The small molecule below binds the protein below.
Small molecule (SMILES): CC(=O)N[C@@H]1[C@@H](O)[C@H](O)[C@@H](CO)O[C@H]1O

Binding-site contacts:
Ligand atom C8 contacts residue ASN1001 of chain 1.C at 3.5 Å.
Ligand atom C8 contacts residue CYS1002 of chain 1.C at 3.9 Å (hydrophobic).
Ligand atom C1 contacts residue ASN1001 of chain 1.C at 1.4 Å.
Ligand atom O7 contacts residue ASN1001 of chain 1.C at 4.2 Å.
Ligand atom C2 contacts residue ASN1001 of chain 1.C at 2.5 Å.
Ligand atom C4 contacts residue ASN1001 of chain 1.C at 4.2 Å.
Ligand atom C5 contacts residue ASN1001 of chain 1.C at 3.6 Å.
Ligand atom N2 contacts residue ASN1001 of chain 1.C at 2.5 Å (h-bond).
Ligand atom C7 contacts residue ASN1001 of chain 1.C at 3.2 Å.
Ligand atom O5 contacts residue ASN1001 of chain 1.C at 2.3 Å (h-bond).
Ligand atom C3 contacts residue ASN1001 of chain 1.C at 3.8 Å.

Sequence of chain 1.C:
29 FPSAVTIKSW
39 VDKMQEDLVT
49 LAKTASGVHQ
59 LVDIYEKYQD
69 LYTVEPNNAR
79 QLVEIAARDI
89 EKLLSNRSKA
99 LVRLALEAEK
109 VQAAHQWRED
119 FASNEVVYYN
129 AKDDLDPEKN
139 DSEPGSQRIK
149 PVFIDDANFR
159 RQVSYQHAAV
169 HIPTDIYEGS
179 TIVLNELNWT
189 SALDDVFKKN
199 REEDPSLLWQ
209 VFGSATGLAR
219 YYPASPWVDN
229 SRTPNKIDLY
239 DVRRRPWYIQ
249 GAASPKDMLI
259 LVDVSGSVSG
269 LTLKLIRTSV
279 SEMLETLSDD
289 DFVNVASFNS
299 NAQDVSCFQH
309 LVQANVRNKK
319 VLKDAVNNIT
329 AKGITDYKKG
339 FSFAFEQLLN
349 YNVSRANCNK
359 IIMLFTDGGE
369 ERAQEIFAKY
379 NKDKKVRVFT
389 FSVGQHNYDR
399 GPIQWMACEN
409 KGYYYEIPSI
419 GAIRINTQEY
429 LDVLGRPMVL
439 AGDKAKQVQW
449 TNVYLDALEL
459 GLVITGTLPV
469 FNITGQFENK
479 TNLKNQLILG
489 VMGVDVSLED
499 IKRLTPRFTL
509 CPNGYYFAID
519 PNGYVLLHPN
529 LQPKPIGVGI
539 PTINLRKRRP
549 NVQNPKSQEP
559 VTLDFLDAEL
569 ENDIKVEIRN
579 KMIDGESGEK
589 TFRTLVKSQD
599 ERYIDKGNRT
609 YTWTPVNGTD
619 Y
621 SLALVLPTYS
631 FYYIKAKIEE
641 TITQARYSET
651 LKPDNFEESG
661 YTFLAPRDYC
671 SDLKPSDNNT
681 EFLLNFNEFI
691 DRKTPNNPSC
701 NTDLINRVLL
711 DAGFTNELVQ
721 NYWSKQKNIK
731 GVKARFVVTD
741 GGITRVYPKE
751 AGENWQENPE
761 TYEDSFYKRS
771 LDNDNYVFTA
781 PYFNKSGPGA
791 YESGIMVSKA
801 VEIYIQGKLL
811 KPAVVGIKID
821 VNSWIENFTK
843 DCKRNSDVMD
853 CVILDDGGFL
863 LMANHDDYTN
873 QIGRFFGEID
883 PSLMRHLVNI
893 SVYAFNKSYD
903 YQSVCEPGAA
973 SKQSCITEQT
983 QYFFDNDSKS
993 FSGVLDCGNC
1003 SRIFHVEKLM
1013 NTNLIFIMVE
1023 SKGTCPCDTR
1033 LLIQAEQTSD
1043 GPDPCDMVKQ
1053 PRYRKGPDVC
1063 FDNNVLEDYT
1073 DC